A protein and the small-molecule ligand that binds it are described below.
Small molecule (SMILES): O=C(O)[C@@H]1O[C@H](O[C@H]2[C@@H](OS(=O)(=O)O)O[C@@H](O)[C@H](NS(=O)(=O)O)[C@H]2O)[C@@H](OS(=O)(=O)O)[C@H](O)[C@@H]1O

Binding-site contacts:
Ligand atom O4 contacts residue SER93 of chain 14.F at 3.0 Å (h-bond).
Ligand atom O5 contacts residue HIS155 of chain 14.F at 3.6 Å.
Ligand atom O6B contacts residue ARG157 of chain 14.F at 3.3 Å (salt-bridge).
Ligand atom O3 contacts residue LYS156 of chain 14.F at 3.0 Å.
Ligand atom C5 contacts residue LEU62 of chain 14.F at 3.8 Å (hydrophobic).
Ligand atom O6A contacts residue HIS155 of chain 14.F at 3.8 Å.
Ligand atom O5 contacts residue ARG157 of chain 14.F at 3.8 Å.
Ligand atom O6B contacts residue HIS94 of chain 14.F at 4.0 Å.
Ligand atom O3 contacts residue ALA158 of chain 14.F at 3.0 Å (h-bond).
Ligand atom C6 contacts residue HIS94 of chain 14.F at 3.9 Å.
Ligand atom C3 contacts residue ALA158 of chain 14.F at 4.0 Å (hydrophobic).
Ligand atom C6 contacts residue LEU62 of chain 14.F at 3.5 Å (hydrophobic).
Ligand atom O6A contacts residue SER93 of chain 14.F at 3.2 Å.
Ligand atom O6A contacts residue HIS94 of chain 14.F at 3.2 Å (h-bond).
Ligand atom OAF contacts residue ALA158 of chain 14.F at 3.3 Å.
Ligand atom O6B contacts residue HIS155 of chain 14.F at 3.3 Å (h-bond).
Ligand atom O5B contacts residue LYS156 of chain 14.F at 3.3 Å.
Ligand atom OAH contacts residue ARG157 of chain 14.F at 3.1 Å (salt-bridge).
Ligand atom OAF contacts residue THR4 of chain 14.F at 2.9 Å (h-bond).
Ligand atom OBI contacts residue LYS156 of chain 14.F at 4.0 Å.
Ligand atom OAH contacts residue ASP3 of chain 14.F at 4.0 Å.
Ligand atom C4 contacts residue LYS156 of chain 14.F at 4.0 Å.
Ligand atom C5 contacts residue HIS155 of chain 14.F at 4.0 Å.
Ligand atom O6A contacts residue LEU62 of chain 14.F at 3.4 Å.
Ligand atom OAH contacts residue THR4 of chain 14.F at 3.7 Å.
Ligand atom O3 contacts residue ARG157 of chain 14.F at 3.3 Å (salt-bridge).
Ligand atom OAH contacts residue LEU2 of chain 14.F at 2.8 Å (h-bond).
Ligand atom C6 contacts residue HIS155 of chain 14.F at 3.4 Å.
Ligand atom O6B contacts residue LYS156 of chain 14.F at 3.3 Å.
Ligand atom SAG contacts residue ARG157 of chain 14.F at 3.6 Å (salt-bridge).
Ligand atom O5 contacts residue LYS156 of chain 14.F at 3.4 Å.
Ligand atom C2 contacts residue ALA158 of chain 14.F at 3.7 Å (hydrophobic).
Ligand atom O6B contacts residue LEU62 of chain 14.F at 4.0 Å.
Ligand atom C3 contacts residue LYS156 of chain 14.F at 4.0 Å.
Ligand atom OAF contacts residue ARG157 of chain 14.F at 2.8 Å (salt-bridge).
Ligand atom C3 contacts residue ARG157 of chain 14.F at 3.7 Å.
Ligand atom O4 contacts residue LYS156 of chain 14.F at 3.5 Å.
Ligand atom O4 contacts residue HIS155 of chain 14.F at 3.5 Å (h-bond).
Ligand atom C6 contacts residue SER93 of chain 14.F at 4.0 Å.
Ligand atom SAG contacts residue THR4 of chain 14.F at 3.9 Å.

Sequence of chain 14.F:
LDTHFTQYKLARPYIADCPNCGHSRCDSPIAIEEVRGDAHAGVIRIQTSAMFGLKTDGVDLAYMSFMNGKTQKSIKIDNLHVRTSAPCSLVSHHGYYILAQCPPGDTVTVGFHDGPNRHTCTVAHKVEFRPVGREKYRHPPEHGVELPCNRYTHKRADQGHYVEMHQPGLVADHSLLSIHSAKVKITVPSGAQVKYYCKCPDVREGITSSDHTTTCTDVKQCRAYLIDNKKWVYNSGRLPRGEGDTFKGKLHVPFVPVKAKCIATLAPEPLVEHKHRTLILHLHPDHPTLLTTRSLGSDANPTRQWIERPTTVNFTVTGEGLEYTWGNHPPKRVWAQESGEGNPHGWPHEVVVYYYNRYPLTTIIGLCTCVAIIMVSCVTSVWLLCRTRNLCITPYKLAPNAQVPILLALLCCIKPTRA